Sequence of chain 1.A:
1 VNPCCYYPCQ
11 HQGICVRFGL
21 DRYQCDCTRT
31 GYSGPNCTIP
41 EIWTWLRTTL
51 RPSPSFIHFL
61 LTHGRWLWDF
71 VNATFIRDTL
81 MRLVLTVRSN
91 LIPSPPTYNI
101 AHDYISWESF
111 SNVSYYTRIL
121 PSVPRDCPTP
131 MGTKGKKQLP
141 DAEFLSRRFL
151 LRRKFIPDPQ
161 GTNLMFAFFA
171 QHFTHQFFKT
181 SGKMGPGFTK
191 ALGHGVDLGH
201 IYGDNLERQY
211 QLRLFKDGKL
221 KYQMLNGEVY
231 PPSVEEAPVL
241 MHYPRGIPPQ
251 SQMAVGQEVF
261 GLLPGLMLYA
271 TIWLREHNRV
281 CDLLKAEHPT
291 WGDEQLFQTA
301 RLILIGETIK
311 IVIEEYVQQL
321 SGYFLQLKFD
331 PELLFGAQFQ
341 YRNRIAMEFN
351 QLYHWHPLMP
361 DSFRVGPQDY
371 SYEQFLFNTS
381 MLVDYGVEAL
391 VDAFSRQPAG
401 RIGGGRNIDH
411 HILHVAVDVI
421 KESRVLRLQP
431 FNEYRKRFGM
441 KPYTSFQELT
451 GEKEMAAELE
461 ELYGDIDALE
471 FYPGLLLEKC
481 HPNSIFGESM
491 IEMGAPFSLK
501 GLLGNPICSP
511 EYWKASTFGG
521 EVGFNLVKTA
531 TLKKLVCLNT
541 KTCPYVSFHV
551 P

Sequence of chain 1.B:
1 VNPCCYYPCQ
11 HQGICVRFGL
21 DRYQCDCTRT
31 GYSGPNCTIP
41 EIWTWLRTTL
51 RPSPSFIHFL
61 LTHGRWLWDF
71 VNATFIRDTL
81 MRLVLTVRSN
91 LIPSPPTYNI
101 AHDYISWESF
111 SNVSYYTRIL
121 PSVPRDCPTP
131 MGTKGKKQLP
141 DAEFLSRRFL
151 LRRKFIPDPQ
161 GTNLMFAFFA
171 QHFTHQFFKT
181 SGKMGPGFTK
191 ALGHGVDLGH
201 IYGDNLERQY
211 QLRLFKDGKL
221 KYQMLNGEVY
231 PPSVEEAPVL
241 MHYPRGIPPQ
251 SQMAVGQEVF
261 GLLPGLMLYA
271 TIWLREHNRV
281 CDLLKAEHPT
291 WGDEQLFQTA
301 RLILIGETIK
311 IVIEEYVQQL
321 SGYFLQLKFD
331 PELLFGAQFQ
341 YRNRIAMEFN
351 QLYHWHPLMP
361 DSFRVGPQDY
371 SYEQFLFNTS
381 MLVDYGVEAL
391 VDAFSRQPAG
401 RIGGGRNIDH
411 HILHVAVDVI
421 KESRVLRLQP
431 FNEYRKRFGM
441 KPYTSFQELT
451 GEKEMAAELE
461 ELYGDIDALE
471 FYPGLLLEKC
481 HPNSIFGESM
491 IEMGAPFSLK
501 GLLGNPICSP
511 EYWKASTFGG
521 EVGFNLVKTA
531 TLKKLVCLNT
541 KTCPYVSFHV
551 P

Binding-site contacts:
Ligand atom C6 contacts residue PHE188 of chain 1.B at 3.9 Å (hydrophobic).
Ligand atom C4 contacts residue NAG1 of chain 1.M at 3.2 Å.
Ligand atom C6 contacts residue TYR115 of chain 1.B at 3.7 Å (hydrophobic).
Ligand atom C1 contacts residue GLU108 of chain 1.B at 3.7 Å.
Ligand atom C5 contacts residue PHE188 of chain 1.B at 4.0 Å (hydrophobic).
Ligand atom C1 contacts residue SER114 of chain 1.B at 4.5 Å.
Ligand atom C2 contacts residue GLU108 of chain 1.B at 4.2 Å.
Ligand atom O6 contacts residue NAG1 of chain 1.M at 3.9 Å.
Ligand atom C1 contacts residue ASN112 of chain 1.B at 2.5 Å.
Ligand atom O6 contacts residue LEU206 of chain 1.A at 4.3 Å.
Ligand atom C1 contacts residue TYR115 of chain 1.B at 3.9 Å (hydrophobic).
Ligand atom C4 contacts residue LEU206 of chain 1.A at 4.2 Å (hydrophobic).
Ligand atom O5 contacts residue PHE188 of chain 1.B at 4.2 Å.
Ligand atom O3 contacts residue NAG1 of chain 1.M at 4.5 Å.
Ligand atom C5 contacts residue NAG1 of chain 1.M at 3.9 Å.
Ligand atom O6 contacts residue TYR115 of chain 1.B at 3.0 Å (h-bond).
Ligand atom O5 contacts residue ASN112 of chain 1.B at 3.5 Å (h-bond).
Ligand atom C5 contacts residue TYR115 of chain 1.B at 4.4 Å (hydrophobic).
Ligand atom O4 contacts residue NAG1 of chain 1.M at 2.5 Å.
Ligand atom C2 contacts residue LEU206 of chain 1.A at 4.3 Å (hydrophobic).
Ligand atom C7 contacts residue ASN112 of chain 1.B at 3.1 Å.
Ligand atom N2 contacts residue ASN112 of chain 1.B at 2.8 Å (h-bond).
Ligand atom C2 contacts residue ASN112 of chain 1.B at 2.8 Å.
Ligand atom O5 contacts residue TYR115 of chain 1.B at 3.4 Å.
Ligand atom C3 contacts residue ASN112 of chain 1.B at 4.4 Å.
Ligand atom C6 contacts residue NAG1 of chain 1.M at 3.5 Å.
Ligand atom O7 contacts residue LEU206 of chain 1.A at 3.8 Å.
Ligand atom O7 contacts residue ASN112 of chain 1.B at 3.2 Å (h-bond).
Ligand atom C8 contacts residue ASN112 of chain 1.B at 4.3 Å.
Ligand atom O5 contacts residue GLU108 of chain 1.B at 3.6 Å.

The protein below binds the small molecule below.
Small molecule (SMILES): CC(=O)N[C@@H]1[C@@H](O)[C@H](O)[C@@H](CO)O[C@H]1O